Sequence of chain 1.L:
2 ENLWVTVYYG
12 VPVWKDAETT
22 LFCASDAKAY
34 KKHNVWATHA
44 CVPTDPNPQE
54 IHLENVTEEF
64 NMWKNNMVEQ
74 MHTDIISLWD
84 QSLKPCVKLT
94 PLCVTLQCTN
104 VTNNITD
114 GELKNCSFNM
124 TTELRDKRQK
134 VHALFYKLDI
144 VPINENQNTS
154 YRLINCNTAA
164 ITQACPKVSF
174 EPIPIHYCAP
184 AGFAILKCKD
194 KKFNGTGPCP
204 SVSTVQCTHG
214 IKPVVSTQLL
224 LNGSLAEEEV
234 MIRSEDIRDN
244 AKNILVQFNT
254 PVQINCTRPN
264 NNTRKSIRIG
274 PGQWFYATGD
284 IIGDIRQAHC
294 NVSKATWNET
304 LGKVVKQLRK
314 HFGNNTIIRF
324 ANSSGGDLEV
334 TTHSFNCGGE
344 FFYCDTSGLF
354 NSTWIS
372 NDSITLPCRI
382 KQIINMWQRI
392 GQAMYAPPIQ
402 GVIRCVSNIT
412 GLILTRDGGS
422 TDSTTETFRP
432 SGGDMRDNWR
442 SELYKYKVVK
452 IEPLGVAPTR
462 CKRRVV

This protein binds this small molecule.
Small molecule (SMILES): CC(=O)N[C@@H]1[C@@H](O)[C@H](O)[C@@H](CO)O[C@H]1O

Binding-site contacts:
Ligand atom N2 contacts residue GLY198 of chain 1.L at 4.3 Å.
Ligand atom O5 contacts residue ASN197 of chain 1.L at 2.4 Å (h-bond).
Ligand atom C7 contacts residue GLY198 of chain 1.L at 4.0 Å.
Ligand atom C5 contacts residue ASN197 of chain 1.L at 3.7 Å.
Ligand atom N2 contacts residue ASN197 of chain 1.L at 2.9 Å (h-bond).
Ligand atom N2 contacts residue THR199 of chain 1.L at 3.2 Å (h-bond).
Ligand atom C2 contacts residue ASN197 of chain 1.L at 2.5 Å.
Ligand atom C3 contacts residue THR199 of chain 1.L at 4.0 Å.
Ligand atom C8 contacts residue SER237 of chain 1.L at 3.1 Å.
Ligand atom O7 contacts residue SER237 of chain 1.L at 4.0 Å.
Ligand atom C4 contacts residue ASN197 of chain 1.L at 4.2 Å.
Ligand atom C8 contacts residue ASN197 of chain 1.L at 4.4 Å.
Ligand atom C7 contacts residue THR199 of chain 1.L at 3.9 Å.
Ligand atom C2 contacts residue THR199 of chain 1.L at 3.9 Å.
Ligand atom C7 contacts residue ASN197 of chain 1.L at 3.3 Å.
Ligand atom C1 contacts residue THR199 of chain 1.L at 3.4 Å.
Ligand atom C3 contacts residue ASN197 of chain 1.L at 3.8 Å.
Ligand atom C7 contacts residue SER237 of chain 1.L at 4.0 Å.
Ligand atom C1 contacts residue ASN197 of chain 1.L at 1.4 Å.
Ligand atom C8 contacts residue TRP66 of chain 1.L at 4.0 Å (hydrophobic).
Ligand atom C8 contacts residue THR199 of chain 1.L at 3.4 Å.
Ligand atom O5 contacts residue THR199 of chain 1.L at 4.4 Å.
Ligand atom O7 contacts residue ASN197 of chain 1.L at 3.4 Å (h-bond).
Ligand atom C8 contacts residue GLY198 of chain 1.L at 3.5 Å.
Ligand atom O3 contacts residue THR199 of chain 1.L at 4.0 Å.